The protein below binds the small molecule below.
Small molecule (SMILES): CC(=O)N1C[C@@H]2C[C@H]1CN2Cc1cccc(Cl)c1

Binding-site contacts:
Ligand atom N1 contacts residue HIS41 of chain 2.A at 3.6 Å (h-bond).
Ligand atom C13 contacts residue MET49 of chain 2.A at 3.6 Å (hydrophobic).
Ligand atom CL1 contacts residue HIS164 of chain 2.A at 3.6 Å.
Ligand atom C5 contacts residue CYS145 of chain 2.A at 4.0 Å (hydrophobic).
Ligand atom C12 contacts residue MET49 of chain 2.A at 3.5 Å (hydrophobic).
Ligand atom C5 contacts residue ASN142 of chain 2.A at 3.5 Å.
Ligand atom C9 contacts residue GLN189 of chain 2.A at 3.5 Å.
Ligand atom CL1 contacts residue MET165 of chain 2.A at 3.7 Å.
Ligand atom C10 contacts residue GLN189 of chain 2.A at 3.5 Å.
Ligand atom C9 contacts residue MET49 of chain 2.A at 3.9 Å (hydrophobic).
Ligand atom C contacts residue GLY143 of chain 2.A at 3.9 Å.
Ligand atom C contacts residue SER144 of chain 2.A at 3.9 Å.
Ligand atom C1 contacts residue CYS145 of chain 2.A at 2.5 Å (hydrophobic).
Ligand atom C8 contacts residue MET49 of chain 2.A at 3.8 Å (hydrophobic).
Ligand atom C2 contacts residue HIS41 of chain 2.A at 3.4 Å.
Ligand atom C contacts residue DMS1 of chain 2.F at 3.4 Å.
Ligand atom C3 contacts residue HIS41 of chain 2.A at 4.0 Å.
Ligand atom C1 contacts residue GLY143 of chain 2.A at 3.5 Å.
Ligand atom O contacts residue CYS145 of chain 2.A at 3.1 Å.
Ligand atom C4 contacts residue ASN142 of chain 2.A at 3.8 Å.
Ligand atom C6 contacts residue DMS1 of chain 2.F at 3.8 Å.
Ligand atom O contacts residue LEU27 of chain 2.A at 4.0 Å.
Ligand atom C11 contacts residue ARG188 of chain 2.A at 3.8 Å.
Ligand atom C12 contacts residue HIS164 of chain 2.A at 4.0 Å.
Ligand atom C11 contacts residue MET49 of chain 2.A at 3.6 Å (hydrophobic).
Ligand atom C13 contacts residue HIS164 of chain 2.A at 4.0 Å.
Ligand atom CL1 contacts residue ASP187 of chain 2.A at 3.3 Å.
Ligand atom N contacts residue CYS145 of chain 2.A at 3.2 Å (h-bond).
Ligand atom C contacts residue CYS145 of chain 2.A at 1.8 Å (hydrophobic).
Ligand atom C7 contacts residue MET49 of chain 2.A at 3.9 Å (hydrophobic).
Ligand atom O contacts residue SER144 of chain 2.A at 3.7 Å.
Ligand atom C5 contacts residue DMS1 of chain 2.F at 3.7 Å.
Ligand atom O contacts residue GLY143 of chain 2.A at 3.2 Å (h-bond).
Ligand atom C10 contacts residue ARG188 of chain 2.A at 3.9 Å.
Ligand atom C12 contacts residue MET165 of chain 2.A at 3.7 Å (hydrophobic).
Ligand atom C10 contacts residue MET49 of chain 2.A at 3.9 Å (hydrophobic).
Ligand atom N contacts residue HIS41 of chain 2.A at 4.0 Å.
Ligand atom C13 contacts residue HIS41 of chain 2.A at 3.7 Å.
Ligand atom C11 contacts residue MET165 of chain 2.A at 3.8 Å (hydrophobic).
Ligand atom CL1 contacts residue HIS41 of chain 2.A at 3.3 Å.

Sequence of chain 2.A:
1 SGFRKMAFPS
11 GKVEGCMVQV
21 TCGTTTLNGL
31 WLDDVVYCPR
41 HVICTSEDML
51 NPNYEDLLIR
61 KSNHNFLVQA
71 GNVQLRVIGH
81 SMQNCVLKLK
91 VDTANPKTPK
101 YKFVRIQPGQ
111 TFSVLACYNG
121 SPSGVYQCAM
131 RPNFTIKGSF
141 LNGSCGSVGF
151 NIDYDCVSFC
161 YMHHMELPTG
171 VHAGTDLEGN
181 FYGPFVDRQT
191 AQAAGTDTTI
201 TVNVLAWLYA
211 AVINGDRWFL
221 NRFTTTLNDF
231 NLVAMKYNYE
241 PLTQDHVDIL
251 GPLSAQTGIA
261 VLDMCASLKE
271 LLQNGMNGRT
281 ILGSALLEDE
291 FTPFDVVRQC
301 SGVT